Sequence of chain 1.A:
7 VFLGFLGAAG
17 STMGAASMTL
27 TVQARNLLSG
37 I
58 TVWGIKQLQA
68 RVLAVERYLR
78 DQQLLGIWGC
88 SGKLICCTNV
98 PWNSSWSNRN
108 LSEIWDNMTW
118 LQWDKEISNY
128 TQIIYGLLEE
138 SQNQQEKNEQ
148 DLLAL

Sequence of chain 1.D:
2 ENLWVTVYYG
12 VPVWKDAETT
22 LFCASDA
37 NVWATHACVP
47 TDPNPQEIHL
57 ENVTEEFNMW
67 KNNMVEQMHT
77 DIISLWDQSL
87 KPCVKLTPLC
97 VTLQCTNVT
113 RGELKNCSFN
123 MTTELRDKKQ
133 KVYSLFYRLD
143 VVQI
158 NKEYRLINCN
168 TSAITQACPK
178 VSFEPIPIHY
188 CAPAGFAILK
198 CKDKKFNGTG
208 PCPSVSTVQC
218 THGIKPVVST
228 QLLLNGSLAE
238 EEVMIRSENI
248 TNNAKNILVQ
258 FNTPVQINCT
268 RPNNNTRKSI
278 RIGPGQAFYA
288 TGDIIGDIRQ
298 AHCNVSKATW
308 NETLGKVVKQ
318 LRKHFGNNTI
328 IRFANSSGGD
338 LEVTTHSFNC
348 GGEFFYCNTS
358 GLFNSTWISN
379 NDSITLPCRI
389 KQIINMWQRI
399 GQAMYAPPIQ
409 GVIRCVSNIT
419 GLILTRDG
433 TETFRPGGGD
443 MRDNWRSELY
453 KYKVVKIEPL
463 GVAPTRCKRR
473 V

Sequence of chain 1.C:
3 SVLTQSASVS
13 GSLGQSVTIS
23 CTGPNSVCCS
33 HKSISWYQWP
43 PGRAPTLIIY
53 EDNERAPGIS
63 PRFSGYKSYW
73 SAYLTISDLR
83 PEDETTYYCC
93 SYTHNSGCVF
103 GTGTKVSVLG

Sequence of chain 1.B:
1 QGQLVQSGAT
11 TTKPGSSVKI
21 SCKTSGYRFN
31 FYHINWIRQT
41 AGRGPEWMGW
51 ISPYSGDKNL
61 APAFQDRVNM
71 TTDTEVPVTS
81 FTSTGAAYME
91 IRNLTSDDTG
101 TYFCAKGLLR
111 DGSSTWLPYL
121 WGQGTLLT

Binding-site contacts:
Ligand atom C7 contacts residue HIS33 of chain 1.B at 3.3 Å.
Ligand atom O5 contacts residue ARG110 of chain 1.B at 3.5 Å (salt-bridge).
Ligand atom N2 contacts residue SER52 of chain 1.B at 3.5 Å (h-bond).
Ligand atom N2 contacts residue ASN58 of chain 1.D at 2.9 Å (h-bond).
Ligand atom C6 contacts residue ASN30 of chain 1.B at 3.3 Å.
Ligand atom N2 contacts residue HIS33 of chain 1.B at 3.5 Å (h-bond).
Ligand atom C8 contacts residue PHE31 of chain 1.B at 3.2 Å (hydrophobic).
Ligand atom C8 contacts residue SER17 of chain 1.A at 3.4 Å.
Ligand atom C6 contacts residue TRP50 of chain 1.B at 3.4 Å (hydrophobic).
Ligand atom O4 contacts residue THR115 of chain 1.B at 3.5 Å.
Ligand atom O4 contacts residue ASP57 of chain 1.B at 2.8 Å (salt-bridge).
Ligand atom O7 contacts residue HIS33 of chain 1.B at 3.4 Å (h-bond).
Ligand atom C5 contacts residue ARG110 of chain 1.B at 3.2 Å.
Ligand atom O6 contacts residue ASP57 of chain 1.B at 2.5 Å (salt-bridge).
Ligand atom C2 contacts residue ASN58 of chain 1.D at 2.5 Å.
Ligand atom C6 contacts residue ASP57 of chain 1.B at 3.3 Å.
Ligand atom C1 contacts residue ASN58 of chain 1.D at 1.4 Å.
Ligand atom O4 contacts residue SER55 of chain 1.B at 2.4 Å (h-bond).
Ligand atom O3 contacts residue HIS33 of chain 1.B at 2.9 Å (h-bond).
Ligand atom O7 contacts residue SER17 of chain 1.A at 2.4 Å (h-bond).
Ligand atom O6 contacts residue ASP111 of chain 1.B at 3.0 Å (salt-bridge).
Ligand atom O7 contacts residue SER52 of chain 1.B at 3.3 Å (h-bond).
Ligand atom C7 contacts residue SER17 of chain 1.A at 3.1 Å.
Ligand atom O2 contacts residue GLY112 of chain 1.B at 2.8 Å (h-bond).
Ligand atom O4 contacts residue GLY112 of chain 1.B at 3.4 Å.
Ligand atom O4 contacts residue HIS96 of chain 1.C at 3.2 Å (h-bond).
Ligand atom O6 contacts residue ASN59 of chain 1.B at 3.4 Å (h-bond).
Ligand atom C5 contacts residue GLY112 of chain 1.B at 3.5 Å.
Ligand atom O6 contacts residue PHE31 of chain 1.B at 3.1 Å (h-bond).
Ligand atom C6 contacts residue ASP111 of chain 1.B at 3.5 Å.
Ligand atom O6 contacts residue SER55 of chain 1.B at 3.3 Å (h-bond).
Ligand atom O3 contacts residue GLY112 of chain 1.B at 3.5 Å (h-bond).
Ligand atom O5 contacts residue ASN58 of chain 1.D at 2.3 Å (h-bond).
Ligand atom C7 contacts residue ASN58 of chain 1.D at 3.1 Å.
Ligand atom O7 contacts residue ASN58 of chain 1.D at 2.8 Å (h-bond).
Ligand atom O2 contacts residue THR115 of chain 1.B at 2.7 Å (h-bond).
Ligand atom C3 contacts residue GLY112 of chain 1.B at 3.5 Å.
Ligand atom O6 contacts residue ARG110 of chain 1.B at 3.0 Å (salt-bridge).
Ligand atom O3 contacts residue SER113 of chain 1.B at 3.0 Å (h-bond).
Ligand atom C2 contacts residue HIS96 of chain 1.C at 3.5 Å.

The small molecule below binds the protein below.
Small molecule (SMILES): CC(=O)N[C@H]1[C@H](O[C@H]2[C@H](O)[C@@H](NC(C)=O)CO[C@@H]2CO)O[C@H](CO)[C@@H](O[C@@H]2O[C@H](CO[C@H]3O[C@H](CO)[C@@H](O)[C@H](O[C@H]4O[C@H](CO)[C@@H](O)[C@H](O)[C@@H]4O)[C@@H]3O)[C@@H](O)[C@H](O[C@H]3O[C@H](CO)[C@@H](O)[C@H](O)[C@@H]3O)[C@@H]2O)[C@@H]1O